Sequence of chain 1.A:
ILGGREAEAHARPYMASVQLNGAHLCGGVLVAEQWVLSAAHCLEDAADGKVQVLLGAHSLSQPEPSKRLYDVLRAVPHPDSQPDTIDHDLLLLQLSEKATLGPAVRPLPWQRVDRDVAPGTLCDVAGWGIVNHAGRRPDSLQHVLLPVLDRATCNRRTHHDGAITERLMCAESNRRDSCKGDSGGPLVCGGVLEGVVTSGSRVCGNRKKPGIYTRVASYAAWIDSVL

The protein below binds the small molecule below.
Small molecule (SMILES): NCc1cccc(Nc2nc(N[C@H]3CCCC[C@H]3C(=O)O)nc3ccccc23)c1

Binding-site contacts:
Ligand atom C3 contacts residue SER183 of chain 1.A at 3.7 Å.
Ligand atom C10 contacts residue HIS41 of chain 1.A at 3.3 Å.
Ligand atom C47 contacts residue ARG202 of chain 1.A at 3.3 Å.
Ligand atom N28 contacts residue ARG202 of chain 1.A at 3.7 Å.
Ligand atom C16 contacts residue ARG202 of chain 1.A at 3.6 Å.
Ligand atom C41 contacts residue SER201 of chain 1.A at 3.5 Å.
Ligand atom C39 contacts residue CYS179 of chain 1.A at 3.4 Å (hydrophobic).
Ligand atom C34 contacts residue SER178 of chain 1.A at 3.6 Å.
Ligand atom O21 contacts residue SER183 of chain 1.A at 2.7 Å (h-bond).
Ligand atom C32 contacts residue SER201 of chain 1.A at 3.6 Å.
Ligand atom C5 contacts residue SER183 of chain 1.A at 3.4 Å.
Ligand atom C10 contacts residue CYS42 of chain 1.A at 3.5 Å (hydrophobic).
Ligand atom C19 contacts residue SER183 of chain 1.A at 3.5 Å.
Ligand atom C13 contacts residue HIS41 of chain 1.A at 3.7 Å.
Ligand atom N29 contacts residue LYS180 of chain 1.A at 3.6 Å (salt-bridge).
Ligand atom C31 contacts residue LYS180 of chain 1.A at 3.6 Å.
Ligand atom C31 contacts residue CYS179 of chain 1.A at 3.7 Å (hydrophobic).
Ligand atom O20 contacts residue GLY181 of chain 1.A at 3.0 Å (h-bond).
Ligand atom N44 contacts residue SER178 of chain 1.A at 2.5 Å (h-bond).
Ligand atom C19 contacts residue GLY181 of chain 1.A at 3.4 Å.
Ligand atom C35 contacts residue THR198 of chain 1.A at 3.5 Å.
Ligand atom C35 contacts residue SER178 of chain 1.A at 3.5 Å.
Ligand atom C41 contacts residue SER178 of chain 1.A at 3.6 Å.
Ligand atom N44 contacts residue ASP177 of chain 1.A at 2.9 Å (salt-bridge).
Ligand atom C32 contacts residue CYS204 of chain 1.A at 3.7 Å (hydrophobic).
Ligand atom O21 contacts residue GLY181 of chain 1.A at 3.3 Å (h-bond).
Ligand atom C25 contacts residue ARG202 of chain 1.A at 3.5 Å.
Ligand atom C39 contacts residue LYS180 of chain 1.A at 3.5 Å.
Ligand atom C34 contacts residue SER201 of chain 1.A at 3.6 Å.
Ligand atom C16 contacts residue SER199 of chain 1.A at 3.6 Å.
Ligand atom C3 contacts residue SER199 of chain 1.A at 3.6 Å.
Ligand atom N24 contacts residue ARG202 of chain 1.A at 3.3 Å (salt-bridge).
Ligand atom C26 contacts residue ARG202 of chain 1.A at 3.3 Å.
Ligand atom N29 contacts residue ARG202 of chain 1.A at 3.1 Å (salt-bridge).
Ligand atom C32 contacts residue ARG202 of chain 1.A at 3.4 Å.
Ligand atom C31 contacts residue ARG202 of chain 1.A at 3.7 Å.
Ligand atom N44 contacts residue VAL203 of chain 1.A at 3.7 Å.
Ligand atom C37 contacts residue CYS179 of chain 1.A at 3.4 Å (hydrophobic).
Ligand atom O20 contacts residue LYS180 of chain 1.A at 3.6 Å.
Ligand atom C27 contacts residue ARG202 of chain 1.A at 3.3 Å.